This protein binds this small molecule.
Small molecule (SMILES): N=c1ccn([C@H]2C[C@H](O[P](=O)(O)OC[C@H]3O[C@@H](n4cnc5c(N)ncnc54)C[C@@H]3O[P](=O)(O)OC[C@H]3O[C@@H](n4cnc5c(N)ncnc54)C[C@@H]3O[P](=O)(O)OC[C@H]3O[C@@H](n4cnc5c(N)ncnc54)C[C@@H]3O)[C@@H](COP(=O)=O)O2)c(=O)[nH]1

Binding-site contacts:
Ligand atom N6 contacts residue GLY57 of chain 59.A at 3.7 Å.
Ligand atom N1 contacts residue TRP60 of chain 59.A at 3.5 Å.
Ligand atom C4' contacts residue GLN137 of chain 59.A at 4.1 Å.
Ligand atom C3' contacts residue GLN137 of chain 59.A at 2.6 Å.
Ligand atom OP2 contacts residue GLN137 of chain 59.A at 3.8 Å.
Ligand atom C2' contacts residue TRP60 of chain 59.A at 4.1 Å (hydrophobic).
Ligand atom C4' contacts residue PRO276 of chain 59.A at 3.7 Å (hydrophobic).
Ligand atom O5' contacts residue GLN137 of chain 59.A at 4.3 Å.
Ligand atom P contacts residue ASN139 of chain 59.A at 3.7 Å.
Ligand atom P contacts residue PRO276 of chain 59.A at 3.8 Å.
Ligand atom N7 contacts residue TRP60 of chain 59.A at 3.9 Å.
Ligand atom O3' contacts residue PRO276 of chain 59.A at 3.4 Å.
Ligand atom P contacts residue GLN137 of chain 59.A at 3.5 Å.
Ligand atom N6 contacts residue ASP58 of chain 59.A at 4.3 Å.
Ligand atom C3' contacts residue PRO276 of chain 59.A at 3.2 Å (hydrophobic).
Ligand atom OP1 contacts residue ASN139 of chain 59.A at 3.1 Å (h-bond).
Ligand atom N6 contacts residue TRP60 of chain 59.A at 3.0 Å.
Ligand atom O5' contacts residue PRO276 of chain 59.A at 2.8 Å.
Ligand atom O4' contacts residue TRP60 of chain 59.A at 4.2 Å.
Ligand atom C4 contacts residue TRP60 of chain 59.A at 3.5 Å (hydrophobic).
Ligand atom C6 contacts residue TRP60 of chain 59.A at 3.4 Å (hydrophobic).
Ligand atom OP2 contacts residue TRP60 of chain 59.A at 4.4 Å.
Ligand atom C1' contacts residue TRP60 of chain 59.A at 3.5 Å (hydrophobic).
Ligand atom N9 contacts residue TRP60 of chain 59.A at 3.8 Å.
Ligand atom OP1 contacts residue PRO276 of chain 59.A at 3.1 Å.
Ligand atom C2 contacts residue TRP60 of chain 59.A at 3.4 Å (hydrophobic).
Ligand atom C5' contacts residue PRO276 of chain 59.A at 3.7 Å (hydrophobic).
Ligand atom OP2 contacts residue ASN139 of chain 59.A at 3.3 Å (h-bond).
Ligand atom O3' contacts residue TRP60 of chain 59.A at 4.4 Å.
Ligand atom OP1 contacts residue GLN137 of chain 59.A at 4.4 Å.
Ligand atom OP2 contacts residue PRO276 of chain 59.A at 3.9 Å.
Ligand atom C5 contacts residue TRP60 of chain 59.A at 3.8 Å (hydrophobic).
Ligand atom C8 contacts residue TRP60 of chain 59.A at 4.4 Å (hydrophobic).
Ligand atom O5' contacts residue TRP60 of chain 59.A at 3.8 Å.
Ligand atom N3 contacts residue TRP60 of chain 59.A at 3.0 Å.
Ligand atom O3' contacts residue GLN137 of chain 59.A at 2.1 Å (h-bond).
Ligand atom C1' contacts residue GLN137 of chain 59.A at 4.0 Å.
Ligand atom C2' contacts residue GLN137 of chain 59.A at 2.9 Å.
Ligand atom OP2 contacts residue ARG534 of chain 59.A at 3.6 Å.
Ligand atom OP1 contacts residue ASN275 of chain 59.A at 4.5 Å.

Sequence of chain 59.A:
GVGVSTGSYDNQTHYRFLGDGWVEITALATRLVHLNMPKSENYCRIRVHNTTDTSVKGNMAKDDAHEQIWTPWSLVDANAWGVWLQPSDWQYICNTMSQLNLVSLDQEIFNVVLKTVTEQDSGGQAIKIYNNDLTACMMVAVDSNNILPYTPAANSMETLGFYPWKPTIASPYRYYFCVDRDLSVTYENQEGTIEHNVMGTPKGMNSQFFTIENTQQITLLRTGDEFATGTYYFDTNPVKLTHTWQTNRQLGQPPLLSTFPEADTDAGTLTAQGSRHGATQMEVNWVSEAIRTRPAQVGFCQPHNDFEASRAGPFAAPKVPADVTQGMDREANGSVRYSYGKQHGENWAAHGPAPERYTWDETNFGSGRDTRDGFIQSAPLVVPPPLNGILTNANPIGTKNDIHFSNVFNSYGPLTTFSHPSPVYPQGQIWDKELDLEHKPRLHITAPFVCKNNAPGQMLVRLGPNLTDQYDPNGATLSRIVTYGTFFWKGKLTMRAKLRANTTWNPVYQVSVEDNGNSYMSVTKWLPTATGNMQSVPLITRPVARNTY